Sequence of chain 1.D:
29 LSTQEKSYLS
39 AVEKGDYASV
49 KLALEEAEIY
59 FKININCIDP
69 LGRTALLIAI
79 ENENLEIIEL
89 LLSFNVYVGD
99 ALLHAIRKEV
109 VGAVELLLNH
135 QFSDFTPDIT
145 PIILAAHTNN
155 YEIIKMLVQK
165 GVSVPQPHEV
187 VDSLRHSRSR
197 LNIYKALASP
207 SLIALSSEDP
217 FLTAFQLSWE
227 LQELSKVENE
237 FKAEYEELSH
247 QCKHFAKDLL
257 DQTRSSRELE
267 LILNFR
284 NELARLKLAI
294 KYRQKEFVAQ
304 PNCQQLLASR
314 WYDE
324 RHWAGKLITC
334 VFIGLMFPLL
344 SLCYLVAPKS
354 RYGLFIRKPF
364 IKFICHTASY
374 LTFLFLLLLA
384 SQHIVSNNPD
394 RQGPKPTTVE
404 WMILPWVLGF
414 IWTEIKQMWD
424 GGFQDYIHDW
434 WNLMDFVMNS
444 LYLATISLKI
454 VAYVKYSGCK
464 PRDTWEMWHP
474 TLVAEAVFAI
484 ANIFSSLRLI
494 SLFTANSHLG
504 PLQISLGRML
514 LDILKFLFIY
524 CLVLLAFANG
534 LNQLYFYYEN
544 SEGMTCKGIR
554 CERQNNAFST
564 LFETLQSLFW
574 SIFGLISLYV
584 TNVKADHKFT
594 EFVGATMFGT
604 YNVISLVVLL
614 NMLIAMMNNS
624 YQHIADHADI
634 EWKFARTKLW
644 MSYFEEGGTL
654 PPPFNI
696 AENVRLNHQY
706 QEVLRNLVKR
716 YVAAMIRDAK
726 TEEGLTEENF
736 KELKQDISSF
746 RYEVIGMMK

Binding-site contacts:
Ligand atom FAA contacts residue PHE366 of chain 1.D at 4.0 Å.
Ligand atom CA contacts residue ARG491 of chain 1.D at 3.7 Å.
Ligand atom CL contacts residue ARG491 of chain 1.D at 4.0 Å.
Ligand atom OAW contacts residue SER488 of chain 1.D at 2.8 Å (h-bond).
Ligand atom CAK contacts residue PHE413 of chain 1.D at 3.6 Å (hydrophobic).
Ligand atom CAV contacts residue MET441 of chain 1.D at 3.1 Å (hydrophobic).
Ligand atom CAL contacts residue PHE413 of chain 1.D at 3.4 Å (hydrophobic).
Ligand atom CAP contacts residue PHE413 of chain 1.D at 3.5 Å (hydrophobic).
Ligand atom FAE contacts residue LEU495 of chain 1.D at 3.2 Å.
Ligand atom NAS contacts residue PHE413 of chain 1.D at 3.8 Å.
Ligand atom OAW contacts residue PHE376 of chain 1.D at 4.3 Å.
Ligand atom NAS contacts residue ASN442 of chain 1.D at 3.7 Å.
Ligand atom CAB contacts residue LEU495 of chain 1.D at 4.3 Å (hydrophobic).
Ligand atom CAC contacts residue TYR373 of chain 1.D at 4.4 Å (hydrophobic).
Ligand atom CL contacts residue MET441 of chain 1.D at 4.2 Å.
Ligand atom CAF contacts residue ARG491 of chain 1.D at 4.0 Å.
Ligand atom CAQ contacts residue MET441 of chain 1.D at 4.2 Å (hydrophobic).
Ligand atom CAP contacts residue MET441 of chain 1.D at 4.0 Å (hydrophobic).
Ligand atom CL contacts residue PHE413 of chain 1.D at 4.2 Å.
Ligand atom NAR contacts residue PHE413 of chain 1.D at 3.6 Å.
Ligand atom OAW contacts residue TYR373 of chain 1.D at 4.2 Å.
Ligand atom N contacts residue PHE413 of chain 1.D at 4.2 Å.
Ligand atom CAQ contacts residue PHE413 of chain 1.D at 3.4 Å (hydrophobic).
Ligand atom CAQ contacts residue ASN442 of chain 1.D at 3.8 Å.
Ligand atom NAS contacts residue MET441 of chain 1.D at 3.3 Å.
Ligand atom OAW contacts residue MET441 of chain 1.D at 3.4 Å.
Ligand atom CAV contacts residue PHE413 of chain 1.D at 3.8 Å (hydrophobic).
Ligand atom CL contacts residue TYR373 of chain 1.D at 2.9 Å.
Ligand atom O contacts residue ARG491 of chain 1.D at 2.8 Å.
Ligand atom CAT contacts residue MET441 of chain 1.D at 3.5 Å (hydrophobic).
Ligand atom FAE contacts residue TYR373 of chain 1.D at 4.3 Å.
Ligand atom CAV contacts residue SER488 of chain 1.D at 4.1 Å.
Ligand atom CAG contacts residue ARG491 of chain 1.D at 4.0 Å.
Ligand atom CAK contacts residue TYR373 of chain 1.D at 4.2 Å (hydrophobic).
Ligand atom NAR contacts residue ASN442 of chain 1.D at 2.8 Å (h-bond).
Ligand atom C contacts residue ARG491 of chain 1.D at 3.5 Å.
Ligand atom CAT contacts residue PHE413 of chain 1.D at 3.7 Å (hydrophobic).
Ligand atom NAR contacts residue MET441 of chain 1.D at 3.9 Å.
Ligand atom FAA contacts residue TYR646 of chain 1.D at 3.9 Å.
Ligand atom CA contacts residue ASP438 of chain 1.D at 3.6 Å.

The small molecule below binds the protein below.
Small molecule (SMILES): O=C1CN(c2cn[nH]c(=O)c2Cl)CCN1CC1CCC(F)(F)CC1